Sequence of chain 1.A:
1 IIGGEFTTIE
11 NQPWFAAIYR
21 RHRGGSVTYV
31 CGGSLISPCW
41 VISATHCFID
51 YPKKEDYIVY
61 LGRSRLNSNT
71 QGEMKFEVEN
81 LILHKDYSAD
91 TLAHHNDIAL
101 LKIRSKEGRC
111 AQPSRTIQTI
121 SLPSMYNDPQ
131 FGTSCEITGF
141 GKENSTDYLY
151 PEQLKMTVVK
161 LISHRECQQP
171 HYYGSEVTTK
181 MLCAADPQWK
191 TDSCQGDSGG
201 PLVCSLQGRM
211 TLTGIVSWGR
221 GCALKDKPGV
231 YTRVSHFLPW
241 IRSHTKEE

Binding-site contacts:
Ligand atom C12 contacts residue ACT1 of chain 1.B at 3.5 Å.
Ligand atom O15 contacts residue GLN195 of chain 1.A at 3.4 Å.
Ligand atom C20 contacts residue GLN195 of chain 1.A at 3.6 Å.
Ligand atom C6 contacts residue CYS47 of chain 1.A at 3.7 Å (hydrophobic).
Ligand atom C17 contacts residue ACT1 of chain 1.B at 3.5 Å.
Ligand atom N24 contacts residue GLY229 of chain 1.A at 3.6 Å.
Ligand atom C19 contacts residue SER198 of chain 1.A at 3.1 Å.
Ligand atom N24 contacts residue GLY221 of chain 1.A at 3.6 Å (h-bond).
Ligand atom N24 contacts residue SER193 of chain 1.A at 3.3 Å (h-bond).
Ligand atom C11 contacts residue HIS94 of chain 1.A at 3.8 Å.
Ligand atom C23 contacts residue TRP218 of chain 1.A at 3.6 Å (hydrophobic).
Ligand atom N24 contacts residue ASP192 of chain 1.A at 3.4 Å (salt-bridge).
Ligand atom C31 contacts residue HIS46 of chain 1.A at 3.6 Å.
Ligand atom C11 contacts residue HIS46 of chain 1.A at 3.5 Å.
Ligand atom C6 contacts residue HIS46 of chain 1.A at 3.7 Å.
Ligand atom C29 contacts residue GLY221 of chain 1.A at 3.6 Å.
Ligand atom C18 contacts residue SER198 of chain 1.A at 3.7 Å.
Ligand atom N1 contacts residue ACT1 of chain 1.B at 3.8 Å.
Ligand atom C6 contacts residue ACT1 of chain 1.B at 3.5 Å.
Ligand atom C10 contacts residue HIS94 of chain 1.A at 3.5 Å.
Ligand atom C13 contacts residue HIS94 of chain 1.A at 3.7 Å.
Ligand atom N13 contacts residue ACT1 of chain 1.B at 3.6 Å.
Ligand atom CL contacts residue HIS94 of chain 1.A at 3.5 Å.
Ligand atom C23 contacts residue SER193 of chain 1.A at 3.0 Å.
Ligand atom C8 contacts residue HIS46 of chain 1.A at 3.4 Å.
Ligand atom C7 contacts residue ACT1 of chain 1.B at 3.5 Å.
Ligand atom C14 contacts residue ACT1 of chain 1.B at 3.8 Å.
Ligand atom C9 contacts residue HIS46 of chain 1.A at 3.5 Å.
Ligand atom C28 contacts residue GLN195 of chain 1.A at 3.8 Å.
Ligand atom C22 contacts residue TRP218 of chain 1.A at 3.6 Å (hydrophobic).
Ligand atom C22 contacts residue GLY219 of chain 1.A at 3.2 Å.
Ligand atom C22 contacts residue GLY221 of chain 1.A at 3.6 Å.
Ligand atom C29 contacts residue CYS222 of chain 1.A at 3.5 Å (hydrophobic).
Ligand atom C19 contacts residue VAL216 of chain 1.A at 3.8 Å (hydrophobic).
Ligand atom C31 contacts residue ACT1 of chain 1.B at 2.8 Å.
Ligand atom C17 contacts residue SER198 of chain 1.A at 3.4 Å.
Ligand atom C12 contacts residue HIS46 of chain 1.A at 3.5 Å.
Ligand atom C7 contacts residue HIS46 of chain 1.A at 3.6 Å.
Ligand atom O12 contacts residue HIS94 of chain 1.A at 2.8 Å (h-bond).
Ligand atom O21 contacts residue CYS194 of chain 1.A at 3.6 Å.

This protein binds this small molecule.
Small molecule (SMILES): CCOc1c(Cl)cc(N2CCCCC2)cc1NC(=O)c1cc(C)c(OCCN)c(C)c1